Sequence of chain 1.B:
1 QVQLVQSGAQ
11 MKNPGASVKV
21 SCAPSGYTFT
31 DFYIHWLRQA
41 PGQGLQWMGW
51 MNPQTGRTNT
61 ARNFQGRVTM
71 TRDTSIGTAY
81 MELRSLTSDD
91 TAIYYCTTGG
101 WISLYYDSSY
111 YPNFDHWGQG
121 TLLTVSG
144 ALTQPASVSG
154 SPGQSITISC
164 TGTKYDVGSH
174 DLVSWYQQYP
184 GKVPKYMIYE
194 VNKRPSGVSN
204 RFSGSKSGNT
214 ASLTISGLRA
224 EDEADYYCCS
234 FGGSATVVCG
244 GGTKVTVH

A small-molecule ligand and the protein it binds are described below.
Small molecule (SMILES): CC(=O)N[C@H]1[C@H](O[C@H]2[C@H](O)[C@@H](NC(C)=O)CO[C@@H]2CO)O[C@H](CO)[C@@H](O[C@@H]2O[C@H](CO)[C@@H](O)[C@H](O)[C@@H]2O)[C@@H]1O

Sequence of chain 1.A:
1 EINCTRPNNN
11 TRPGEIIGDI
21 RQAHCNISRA

Binding-site contacts:
Ligand atom C5 contacts residue TYR168 of chain 1.B at 3.5 Å (hydrophobic).
Ligand atom N2 contacts residue ASN9 of chain 1.A at 3.1 Å (h-bond).
Ligand atom C8 contacts residue PHE234 of chain 1.B at 3.7 Å (hydrophobic).
Ligand atom C3 contacts residue SER237 of chain 1.B at 3.9 Å.
Ligand atom O6 contacts residue THR11 of chain 1.A at 3.9 Å.
Ligand atom O7 contacts residue PHE234 of chain 1.B at 3.3 Å.
Ligand atom C4 contacts residue SER237 of chain 1.B at 3.9 Å.
Ligand atom O3 contacts residue GLY236 of chain 1.B at 3.8 Å.
Ligand atom N2 contacts residue PHE234 of chain 1.B at 4.1 Å.
Ligand atom O6 contacts residue GLY236 of chain 1.B at 3.5 Å.
Ligand atom C7 contacts residue PHE234 of chain 1.B at 3.5 Å (hydrophobic).
Ligand atom O5 contacts residue ASN9 of chain 1.A at 2.4 Å (h-bond).
Ligand atom C7 contacts residue ASN9 of chain 1.A at 3.7 Å.
Ligand atom O7 contacts residue SER237 of chain 1.B at 3.7 Å.
Ligand atom C1 contacts residue ASN9 of chain 1.A at 1.5 Å.
Ligand atom C1 contacts residue ILE17 of chain 1.A at 4.2 Å (hydrophobic).
Ligand atom O6 contacts residue SER237 of chain 1.B at 3.0 Å (h-bond).
Ligand atom C5 contacts residue SER237 of chain 1.B at 3.3 Å.
Ligand atom C3 contacts residue ASN9 of chain 1.A at 4.0 Å.
Ligand atom C6 contacts residue SER237 of chain 1.B at 3.6 Å.
Ligand atom O3 contacts residue PHE234 of chain 1.B at 3.7 Å.
Ligand atom O7 contacts residue ASN9 of chain 1.A at 3.9 Å.
Ligand atom O5 contacts residue SER237 of chain 1.B at 3.4 Å (h-bond).
Ligand atom C6 contacts residue TYR168 of chain 1.B at 3.2 Å (hydrophobic).
Ligand atom O6 contacts residue ILE17 of chain 1.A at 3.9 Å.
Ligand atom C8 contacts residue HIS173 of chain 1.B at 3.8 Å.
Ligand atom O5 contacts residue ILE17 of chain 1.A at 3.8 Å.
Ligand atom O5 contacts residue TYR168 of chain 1.B at 4.1 Å.
Ligand atom C6 contacts residue GLY236 of chain 1.B at 3.8 Å.
Ligand atom C1 contacts residue SER237 of chain 1.B at 3.8 Å.
Ligand atom O4 contacts residue TYR168 of chain 1.B at 4.2 Å.
Ligand atom O3 contacts residue TYR168 of chain 1.B at 3.9 Å.
Ligand atom C2 contacts residue SER237 of chain 1.B at 3.9 Å.
Ligand atom C4 contacts residue TYR168 of chain 1.B at 4.1 Å (hydrophobic).
Ligand atom C7 contacts residue ALA238 of chain 1.B at 4.1 Å (hydrophobic).
Ligand atom C2 contacts residue ASN9 of chain 1.A at 2.7 Å.
Ligand atom C5 contacts residue ASN9 of chain 1.A at 3.7 Å.
Ligand atom O3 contacts residue SER237 of chain 1.B at 2.9 Å (h-bond).
Ligand atom C8 contacts residue TYR110 of chain 1.B at 3.5 Å (hydrophobic).
Ligand atom O7 contacts residue ALA238 of chain 1.B at 2.9 Å (h-bond).